Binding-site contacts:
Ligand atom N contacts residue TYR619 of chain 2.T at 3.7 Å.
Ligand atom N contacts residue ARG649 of chain 2.T at 3.8 Å.
Ligand atom CB contacts residue GLU894 of chain 2.T at 4.2 Å.
Ligand atom CG contacts residue PHE896 of chain 2.T at 3.4 Å (hydrophobic).
Ligand atom CD contacts residue ARG46 of chain 2.V at 3.9 Å.
Ligand atom O contacts residue ARG845 of chain 2.T at 4.2 Å.
Ligand atom CA contacts residue CYS621 of chain 2.T at 3.1 Å (hydrophobic).
Ligand atom O contacts residue ARG649 of chain 2.T at 3.2 Å (salt-bridge).
Ligand atom CB contacts residue ARG649 of chain 2.T at 3.6 Å.
Ligand atom CD2 contacts residue GLU894 of chain 2.T at 4.2 Å.
Ligand atom N contacts residue ASP618 of chain 2.T at 3.5 Å (salt-bridge).
Ligand atom CA contacts residue TYR619 of chain 2.T at 3.8 Å (hydrophobic).
Ligand atom CD contacts residue ASN617 of chain 2.T at 2.8 Å.
Ligand atom C contacts residue ARG649 of chain 2.T at 4.2 Å.
Ligand atom O contacts residue TYR619 of chain 2.T at 3.9 Å.
Ligand atom CE1 contacts residue GLU894 of chain 2.T at 4.3 Å.
Ligand atom CG contacts residue ASN617 of chain 2.T at 3.6 Å.
Ligand atom C contacts residue ARG649 of chain 2.T at 3.8 Å.
Ligand atom N contacts residue ASN617 of chain 2.T at 2.8 Å (h-bond).
Ligand atom CE1 contacts residue MET843 of chain 2.T at 4.1 Å (hydrophobic).
Ligand atom CG contacts residue GLU894 of chain 2.T at 3.8 Å.
Ligand atom CB contacts residue ARG649 of chain 2.T at 3.8 Å.
Ligand atom C contacts residue TYR619 of chain 2.T at 3.4 Å (hydrophobic).
Ligand atom CD2 contacts residue ARG845 of chain 2.T at 3.8 Å.
Ligand atom ND1 contacts residue GLU894 of chain 2.T at 3.9 Å.
Ligand atom CA contacts residue ARG649 of chain 2.T at 3.9 Å.
Ligand atom CA contacts residue ARG649 of chain 2.T at 4.0 Å.
Ligand atom CA contacts residue TYR619 of chain 2.T at 3.6 Å (hydrophobic).
Ligand atom CB contacts residue TYR619 of chain 2.T at 4.0 Å (hydrophobic).
Ligand atom N contacts residue TYR619 of chain 2.T at 3.4 Å.
Ligand atom N contacts residue CYS621 of chain 2.T at 3.2 Å (h-bond).
Ligand atom ND1 contacts residue LEU348 of chain 2.T at 4.2 Å.
Ligand atom CD contacts residue CYS621 of chain 2.T at 4.2 Å (hydrophobic).
Ligand atom CG contacts residue ARG46 of chain 2.V at 3.7 Å.
Ligand atom CB contacts residue TYR619 of chain 2.T at 3.1 Å (hydrophobic).
Ligand atom CB contacts residue PHE896 of chain 2.T at 3.9 Å (hydrophobic).
Ligand atom CA contacts residue ASN617 of chain 2.T at 4.2 Å.
Ligand atom CE1 contacts residue LEU348 of chain 2.T at 4.0 Å (hydrophobic).
Ligand atom C contacts residue ASN617 of chain 2.T at 4.2 Å.
Ligand atom CB contacts residue CYS621 of chain 2.T at 3.7 Å (hydrophobic).

Sequence of chain 2.V:
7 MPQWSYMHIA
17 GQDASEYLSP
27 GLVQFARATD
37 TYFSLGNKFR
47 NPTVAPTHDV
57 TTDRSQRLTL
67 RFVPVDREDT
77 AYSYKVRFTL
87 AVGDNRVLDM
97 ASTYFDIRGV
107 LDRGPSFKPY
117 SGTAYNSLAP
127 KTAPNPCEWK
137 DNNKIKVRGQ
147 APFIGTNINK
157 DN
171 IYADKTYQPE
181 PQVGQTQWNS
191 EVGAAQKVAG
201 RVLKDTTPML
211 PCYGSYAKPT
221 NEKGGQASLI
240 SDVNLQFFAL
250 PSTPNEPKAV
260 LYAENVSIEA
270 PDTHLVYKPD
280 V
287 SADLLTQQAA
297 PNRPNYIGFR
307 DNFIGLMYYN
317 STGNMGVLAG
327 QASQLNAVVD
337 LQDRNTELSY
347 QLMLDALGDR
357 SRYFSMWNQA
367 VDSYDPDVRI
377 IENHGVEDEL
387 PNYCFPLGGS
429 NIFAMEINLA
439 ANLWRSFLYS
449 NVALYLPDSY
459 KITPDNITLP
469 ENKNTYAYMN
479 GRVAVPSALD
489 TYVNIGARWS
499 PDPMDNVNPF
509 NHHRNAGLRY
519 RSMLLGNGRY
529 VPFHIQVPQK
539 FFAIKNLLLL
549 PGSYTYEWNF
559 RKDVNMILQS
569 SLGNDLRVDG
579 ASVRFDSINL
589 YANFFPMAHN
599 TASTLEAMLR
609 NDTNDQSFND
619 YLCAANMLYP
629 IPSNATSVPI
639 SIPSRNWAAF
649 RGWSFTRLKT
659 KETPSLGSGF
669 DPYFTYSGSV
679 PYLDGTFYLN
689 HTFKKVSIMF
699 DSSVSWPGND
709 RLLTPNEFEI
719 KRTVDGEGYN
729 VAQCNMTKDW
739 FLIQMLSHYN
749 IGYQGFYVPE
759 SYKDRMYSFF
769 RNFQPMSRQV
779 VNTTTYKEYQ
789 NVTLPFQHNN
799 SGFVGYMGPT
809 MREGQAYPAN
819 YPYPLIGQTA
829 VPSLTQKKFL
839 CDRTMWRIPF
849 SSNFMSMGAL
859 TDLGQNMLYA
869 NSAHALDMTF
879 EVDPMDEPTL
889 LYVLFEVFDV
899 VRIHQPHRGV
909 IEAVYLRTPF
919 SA

This protein binds this small molecule.
Small molecule (SMILES): NC(N)=NCCC[C@H](NC(=O)[C@@H]1CCCN1)C(=O)N[C@H](C=O)Cc1cnc[nH]1

Sequence of chain 2.T:
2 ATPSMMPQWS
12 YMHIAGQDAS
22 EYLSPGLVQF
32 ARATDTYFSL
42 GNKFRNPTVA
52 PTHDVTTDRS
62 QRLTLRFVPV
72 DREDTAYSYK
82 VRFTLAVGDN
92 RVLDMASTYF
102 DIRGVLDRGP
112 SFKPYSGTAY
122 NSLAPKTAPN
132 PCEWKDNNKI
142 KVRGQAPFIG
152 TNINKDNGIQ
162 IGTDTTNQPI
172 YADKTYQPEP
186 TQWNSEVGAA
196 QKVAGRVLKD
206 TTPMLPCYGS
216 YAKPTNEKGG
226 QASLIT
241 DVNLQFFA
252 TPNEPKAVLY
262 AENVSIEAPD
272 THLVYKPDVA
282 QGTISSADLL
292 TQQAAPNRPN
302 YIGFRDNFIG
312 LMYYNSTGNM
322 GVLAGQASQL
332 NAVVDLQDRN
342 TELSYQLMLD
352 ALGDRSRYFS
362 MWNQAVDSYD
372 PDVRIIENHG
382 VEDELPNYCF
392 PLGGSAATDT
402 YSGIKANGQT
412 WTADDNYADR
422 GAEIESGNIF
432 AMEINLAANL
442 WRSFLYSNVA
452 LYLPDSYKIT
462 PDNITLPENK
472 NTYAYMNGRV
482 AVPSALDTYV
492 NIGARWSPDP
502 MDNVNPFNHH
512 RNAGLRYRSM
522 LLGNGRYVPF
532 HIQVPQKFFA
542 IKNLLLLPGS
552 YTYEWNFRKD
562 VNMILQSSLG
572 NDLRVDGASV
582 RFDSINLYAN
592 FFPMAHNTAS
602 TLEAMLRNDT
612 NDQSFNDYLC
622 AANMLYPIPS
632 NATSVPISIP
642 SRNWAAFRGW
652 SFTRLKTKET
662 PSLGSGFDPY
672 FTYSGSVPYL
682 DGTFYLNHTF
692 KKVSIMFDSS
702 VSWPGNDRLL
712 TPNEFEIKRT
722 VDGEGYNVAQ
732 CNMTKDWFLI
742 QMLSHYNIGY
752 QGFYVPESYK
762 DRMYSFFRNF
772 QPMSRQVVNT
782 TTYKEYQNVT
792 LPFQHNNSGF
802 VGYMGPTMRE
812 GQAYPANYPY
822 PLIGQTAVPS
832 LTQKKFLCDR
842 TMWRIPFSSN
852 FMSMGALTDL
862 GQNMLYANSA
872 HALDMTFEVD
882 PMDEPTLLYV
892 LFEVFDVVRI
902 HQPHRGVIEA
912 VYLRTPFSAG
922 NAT